Binding-site contacts:
Ligand atom O5' contacts residue ARG125 of chain 3.M at 3.1 Å (salt-bridge).
Ligand atom O3' contacts residue ARG125 of chain 3.M at 4.2 Å.
Ligand atom C2 contacts residue ARG125 of chain 3.M at 4.0 Å.
Ligand atom OP2 contacts residue ARG131 of chain 3.M at 3.7 Å.
Ligand atom O5' contacts residue ARG131 of chain 3.M at 2.9 Å (salt-bridge).
Ligand atom N3 contacts residue ARG125 of chain 3.M at 3.8 Å.
Ligand atom C6 contacts residue ARG125 of chain 3.M at 3.7 Å.
Ligand atom OP1 contacts residue ILE23 of chain 1.I at 3.9 Å.
Ligand atom C4' contacts residue ARG125 of chain 3.M at 4.5 Å.
Ligand atom C2 contacts residue ASN16 of chain 1.I at 3.1 Å.
Ligand atom N1 contacts residue ARG125 of chain 3.M at 3.9 Å.
Ligand atom P contacts residue ILE23 of chain 1.I at 4.5 Å.
Ligand atom C5' contacts residue MET76 of chain 3.M at 4.4 Å (hydrophobic).
Ligand atom C2' contacts residue ARG125 of chain 3.M at 3.8 Å.
Ligand atom O4 contacts residue ASN16 of chain 1.I at 4.3 Å.
Ligand atom O2 contacts residue ARG125 of chain 3.M at 4.1 Å.
Ligand atom OP3 contacts residue SER77 of chain 3.M at 4.4 Å.
Ligand atom C1' contacts residue ARG125 of chain 3.M at 4.4 Å.
Ligand atom OP3 contacts residue ARG125 of chain 3.M at 2.7 Å.
Ligand atom O4 contacts residue ARG125 of chain 3.M at 4.0 Å.
Ligand atom OP1 contacts residue ARG125 of chain 3.M at 2.9 Å (salt-bridge).
Ligand atom N3 contacts residue ASN16 of chain 1.I at 2.8 Å (h-bond).
Ligand atom C5 contacts residue ARG125 of chain 3.M at 3.7 Å.
Ligand atom OP2 contacts residue ILE23 of chain 1.I at 4.3 Å.
Ligand atom C5' contacts residue ARG131 of chain 3.M at 3.4 Å.
Ligand atom P contacts residue ARG131 of chain 3.M at 3.6 Å.
Ligand atom OP2 contacts residue SER77 of chain 3.M at 4.0 Å.
Ligand atom O4 contacts residue THR21 of chain 1.I at 4.3 Å.
Ligand atom C5' contacts residue ARG125 of chain 3.M at 4.3 Å.
Ligand atom O2 contacts residue ASN16 of chain 1.I at 2.8 Å (h-bond).
Ligand atom OP1 contacts residue ARG131 of chain 3.M at 3.4 Å (salt-bridge).
Ligand atom C3' contacts residue ARG125 of chain 3.M at 3.5 Å.
Ligand atom N1 contacts residue ASN16 of chain 1.I at 4.5 Å.
Ligand atom C4 contacts residue SER17 of chain 1.I at 4.3 Å.
Ligand atom P contacts residue ARG125 of chain 3.M at 3.8 Å.
Ligand atom C4 contacts residue ASN16 of chain 1.I at 4.0 Å.
Ligand atom C4 contacts residue ARG125 of chain 3.M at 3.7 Å.
Ligand atom O4 contacts residue SER17 of chain 1.I at 3.4 Å.

This small molecule binds to this protein.
Small molecule (SMILES): CO[P](=O)(O)O[C@H]1[C@@H](O)[C@H](n2ccc(=O)[nH]c2=O)O[C@@H]1COP(=O)(O)O

Sequence of chain 1.I:
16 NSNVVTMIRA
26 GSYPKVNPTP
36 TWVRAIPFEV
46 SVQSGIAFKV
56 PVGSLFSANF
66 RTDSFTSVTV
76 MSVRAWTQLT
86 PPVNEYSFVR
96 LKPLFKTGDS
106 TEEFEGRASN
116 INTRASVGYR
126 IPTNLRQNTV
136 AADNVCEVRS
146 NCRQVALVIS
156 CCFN

Sequence of chain 3.M:
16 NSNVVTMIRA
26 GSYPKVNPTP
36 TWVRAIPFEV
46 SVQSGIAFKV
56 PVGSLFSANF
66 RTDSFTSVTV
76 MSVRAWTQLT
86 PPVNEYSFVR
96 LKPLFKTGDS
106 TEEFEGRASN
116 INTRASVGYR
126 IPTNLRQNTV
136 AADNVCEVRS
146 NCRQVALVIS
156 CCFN